Sequence of chain 1.B:
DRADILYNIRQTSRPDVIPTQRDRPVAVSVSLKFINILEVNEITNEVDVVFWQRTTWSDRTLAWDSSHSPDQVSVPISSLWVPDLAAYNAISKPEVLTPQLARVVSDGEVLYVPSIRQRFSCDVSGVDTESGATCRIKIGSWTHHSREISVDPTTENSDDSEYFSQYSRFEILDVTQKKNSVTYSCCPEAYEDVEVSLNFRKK

A protein and the small-molecule ligand that binds it are described below.
Small molecule (SMILES): CC(c1ccc(C(F)(F)F)nc1)[S@@](C)(=O)=NC#N

Binding-site contacts:
Ligand atom C5 contacts residue TYR192 of chain 1.B at 3.3 Å (hydrophobic).
Ligand atom F1 contacts residue LEU112 of chain 1.C at 3.2 Å.
Ligand atom C2 contacts residue TRP143 of chain 1.B at 3.8 Å (hydrophobic).
Ligand atom C6 contacts residue TRP143 of chain 1.B at 3.8 Å (hydrophobic).
Ligand atom N1 contacts residue TRP143 of chain 1.B at 3.5 Å (h-bond).
Ligand atom C1 contacts residue TRP53 of chain 1.C at 3.6 Å (hydrophobic).
Ligand atom O1 contacts residue TYR185 of chain 1.B at 3.1 Å.
Ligand atom C5 contacts residue CYS188 of chain 1.B at 3.9 Å (hydrophobic).
Ligand atom F2 contacts residue ARG104 of chain 1.C at 3.0 Å.
Ligand atom N1 contacts residue VAL114 of chain 1.C at 3.6 Å.
Ligand atom F3 contacts residue ARG104 of chain 1.C at 3.1 Å.
Ligand atom C3 contacts residue TRP143 of chain 1.B at 3.2 Å (hydrophobic).
Ligand atom C7 contacts residue VAL114 of chain 1.C at 3.7 Å (hydrophobic).
Ligand atom C4 contacts residue TYR192 of chain 1.B at 3.7 Å (hydrophobic).
Ligand atom N3 contacts residue TYR89 of chain 1.B at 3.0 Å.
Ligand atom N2 contacts residue TRP53 of chain 1.C at 3.8 Å.
Ligand atom F1 contacts residue VAL114 of chain 1.C at 3.6 Å.
Ligand atom C9 contacts residue TYR185 of chain 1.B at 3.5 Å (hydrophobic).
Ligand atom F2 contacts residue LEU112 of chain 1.C at 3.3 Å.
Ligand atom C9 contacts residue TRP53 of chain 1.C at 4.0 Å (hydrophobic).
Ligand atom C8 contacts residue ARG104 of chain 1.C at 3.6 Å.
Ligand atom C5 contacts residue TRP143 of chain 1.B at 3.9 Å (hydrophobic).
Ligand atom C9 contacts residue TRP143 of chain 1.B at 4.0 Å (hydrophobic).
Ligand atom C10 contacts residue TYR192 of chain 1.B at 3.6 Å (hydrophobic).
Ligand atom C4 contacts residue TRP143 of chain 1.B at 3.7 Å (hydrophobic).
Ligand atom C7 contacts residue TRP143 of chain 1.B at 3.2 Å (hydrophobic).
Ligand atom C9 contacts residue TYR89 of chain 1.B at 3.3 Å (hydrophobic).
Ligand atom C4 contacts residue CYS188 of chain 1.B at 4.1 Å (hydrophobic).
Ligand atom N2 contacts residue TRP143 of chain 1.B at 3.5 Å.
Ligand atom O1 contacts residue TYR192 of chain 1.B at 3.9 Å.
Ligand atom N2 contacts residue TYR185 of chain 1.B at 3.8 Å.
Ligand atom C4 contacts residue CYS187 of chain 1.B at 4.0 Å (hydrophobic).
Ligand atom C10 contacts residue TYR89 of chain 1.B at 3.8 Å (hydrophobic).
Ligand atom F1 contacts residue TYR113 of chain 1.C at 3.9 Å.
Ligand atom C10 contacts residue TRP143 of chain 1.B at 3.4 Å (hydrophobic).
Ligand atom C1 contacts residue VAL114 of chain 1.C at 4.1 Å (hydrophobic).
Ligand atom N3 contacts residue TYR185 of chain 1.B at 3.1 Å.
Ligand atom N3 contacts residue TRP53 of chain 1.C at 3.5 Å.
Ligand atom C10 contacts residue SER142 of chain 1.B at 3.6 Å.
Ligand atom F3 contacts residue THR144 of chain 1.B at 3.2 Å.

Sequence of chain 1.C:
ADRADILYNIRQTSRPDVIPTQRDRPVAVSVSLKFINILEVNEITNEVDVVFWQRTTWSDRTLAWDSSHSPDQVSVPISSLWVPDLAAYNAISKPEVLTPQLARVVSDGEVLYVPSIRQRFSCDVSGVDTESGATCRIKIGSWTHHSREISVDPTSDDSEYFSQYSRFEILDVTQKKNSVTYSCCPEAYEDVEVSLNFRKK